Sequence of chain 1.A:
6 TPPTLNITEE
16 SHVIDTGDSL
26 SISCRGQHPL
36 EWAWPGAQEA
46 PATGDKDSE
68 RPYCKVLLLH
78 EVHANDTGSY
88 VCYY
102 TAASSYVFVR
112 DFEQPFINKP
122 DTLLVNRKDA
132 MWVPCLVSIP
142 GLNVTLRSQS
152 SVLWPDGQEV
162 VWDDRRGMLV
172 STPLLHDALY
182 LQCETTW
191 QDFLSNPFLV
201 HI

Binding-site contacts:
Ligand atom C4 contacts residue ASN11 of chain 1.A at 4.3 Å.
Ligand atom O7 contacts residue SER26 of chain 1.A at 4.2 Å.
Ligand atom C5 contacts residue ASN11 of chain 1.A at 3.5 Å.
Ligand atom C4 contacts residue SER26 of chain 1.A at 4.3 Å.
Ligand atom C7 contacts residue SER26 of chain 1.A at 3.9 Å.
Ligand atom C1 contacts residue SER28 of chain 1.A at 4.3 Å.
Ligand atom C7 contacts residue ASN11 of chain 1.A at 3.9 Å.
Ligand atom C2 contacts residue ASN11 of chain 1.A at 2.7 Å.
Ligand atom N2 contacts residue SER26 of chain 1.A at 4.1 Å.
Ligand atom O5 contacts residue SER26 of chain 1.A at 4.4 Å.
Ligand atom O6 contacts residue ASN11 of chain 1.A at 2.2 Å (h-bond).
Ligand atom O7 contacts residue SER28 of chain 1.A at 4.2 Å.
Ligand atom O5 contacts residue ASN11 of chain 1.A at 2.4 Å (h-bond).
Ligand atom C6 contacts residue ILE12 of chain 1.A at 4.2 Å (hydrophobic).
Ligand atom C6 contacts residue ASN11 of chain 1.A at 3.4 Å.
Ligand atom C1 contacts residue ASN11 of chain 1.A at 1.4 Å.
Ligand atom O3 contacts residue SER26 of chain 1.A at 3.8 Å.
Ligand atom O7 contacts residue VAL73 of chain 1.A at 4.2 Å.
Ligand atom C1 contacts residue SER26 of chain 1.A at 4.2 Å.
Ligand atom O6 contacts residue ILE12 of chain 1.A at 3.8 Å.
Ligand atom C2 contacts residue SER26 of chain 1.A at 3.4 Å.
Ligand atom O7 contacts residue ASN11 of chain 1.A at 4.0 Å.
Ligand atom N2 contacts residue ASN11 of chain 1.A at 3.1 Å (h-bond).
Ligand atom C8 contacts residue SER26 of chain 1.A at 3.3 Å.
Ligand atom C3 contacts residue ASN11 of chain 1.A at 3.9 Å.
Ligand atom C3 contacts residue SER26 of chain 1.A at 4.0 Å.

A small-molecule ligand and the protein it binds are described below.
Small molecule (SMILES): CC(=O)N[C@@H]1[C@@H](O)[C@H](O)[C@@H](CO)O[C@H]1O